A protein and the small-molecule ligand that binds it are described below.
Small molecule (SMILES): [H]/N=C(\N)c1ccc(NCc2ncc(-c3ccccc3)[nH]2)cc1OCc1cccnc1

Sequence of chain 1.B:
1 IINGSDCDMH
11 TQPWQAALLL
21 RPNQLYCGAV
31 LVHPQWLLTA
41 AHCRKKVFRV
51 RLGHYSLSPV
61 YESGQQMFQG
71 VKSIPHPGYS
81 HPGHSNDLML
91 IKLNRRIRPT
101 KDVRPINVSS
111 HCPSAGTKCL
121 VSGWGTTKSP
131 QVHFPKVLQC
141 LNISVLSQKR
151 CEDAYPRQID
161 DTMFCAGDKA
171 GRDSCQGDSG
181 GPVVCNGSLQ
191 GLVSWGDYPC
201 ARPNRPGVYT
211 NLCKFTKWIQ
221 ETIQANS

Binding-site contacts:
Ligand atom N01 contacts residue ASP173 of chain 1.B at 3.0 Å (salt-bridge).
Ligand atom C18 contacts residue HIS81 of chain 1.B at 3.4 Å.
Ligand atom C09 contacts residue SER179 of chain 1.B at 3.6 Å.
Ligand atom C06 contacts residue CYS175 of chain 1.B at 3.5 Å (hydrophobic).
Ligand atom C17 contacts residue PRO82 of chain 1.B at 3.7 Å (hydrophobic).
Ligand atom C24 contacts residue ASP197 of chain 1.B at 3.5 Å.
Ligand atom N01 contacts residue GLY207 of chain 1.B at 3.7 Å.
Ligand atom C02 contacts residue SER174 of chain 1.B at 3.3 Å.
Ligand atom N29 contacts residue GLN176 of chain 1.B at 3.6 Å.
Ligand atom N03 contacts residue GLY196 of chain 1.B at 3.7 Å.
Ligand atom C02 contacts residue TRP195 of chain 1.B at 3.6 Å (hydrophobic).
Ligand atom C28 contacts residue TYR198 of chain 1.B at 3.6 Å (hydrophobic).
Ligand atom C02 contacts residue ASP173 of chain 1.B at 3.6 Å.
Ligand atom O23 contacts residue GLY196 of chain 1.B at 3.5 Å (h-bond).
Ligand atom C13 contacts residue HIS42 of chain 1.B at 3.4 Å.
Ligand atom C12 contacts residue HIS42 of chain 1.B at 3.6 Å.
Ligand atom C04 contacts residue TRP195 of chain 1.B at 3.6 Å (hydrophobic).
Ligand atom N01 contacts residue TRP195 of chain 1.B at 3.5 Å (h-bond).
Ligand atom C27 contacts residue GLN176 of chain 1.B at 3.7 Å.
Ligand atom C10 contacts residue HIS42 of chain 1.B at 3.6 Å.
Ligand atom N01 contacts residue SER174 of chain 1.B at 3.0 Å (h-bond).
Ligand atom N14 contacts residue HIS42 of chain 1.B at 3.3 Å (h-bond).
Ligand atom C17 contacts residue HIS81 of chain 1.B at 3.6 Å.
Ligand atom C05 contacts residue SER174 of chain 1.B at 3.7 Å.
Ligand atom C30 contacts residue ASP197 of chain 1.B at 3.6 Å.
Ligand atom C22 contacts residue TRP195 of chain 1.B at 3.7 Å (hydrophobic).
Ligand atom C28 contacts residue GLN176 of chain 1.B at 3.3 Å.
Ligand atom N29 contacts residue TYR198 of chain 1.B at 3.5 Å.
Ligand atom N03 contacts residue ASP197 of chain 1.B at 3.3 Å (salt-bridge).
Ligand atom N14 contacts residue SER194 of chain 1.B at 2.8 Å (h-bond).
Ligand atom O23 contacts residue ASP197 of chain 1.B at 3.3 Å (salt-bridge).
Ligand atom C30 contacts residue CYS200 of chain 1.B at 3.5 Å (hydrophobic).
Ligand atom N03 contacts residue CYS200 of chain 1.B at 3.5 Å (h-bond).
Ligand atom N03 contacts residue SER174 of chain 1.B at 3.5 Å (h-bond).
Ligand atom N03 contacts residue ASP173 of chain 1.B at 3.0 Å (salt-bridge).
Ligand atom C06 contacts residue VAL193 of chain 1.B at 3.6 Å (hydrophobic).
Ligand atom C24 contacts residue GLY196 of chain 1.B at 3.4 Å.
Ligand atom C13 contacts residue SER194 of chain 1.B at 3.4 Å.
Ligand atom N08 contacts residue SER179 of chain 1.B at 3.0 Å (h-bond).
Ligand atom C22 contacts residue GLY196 of chain 1.B at 3.6 Å.